Sequence of chain 1.C:
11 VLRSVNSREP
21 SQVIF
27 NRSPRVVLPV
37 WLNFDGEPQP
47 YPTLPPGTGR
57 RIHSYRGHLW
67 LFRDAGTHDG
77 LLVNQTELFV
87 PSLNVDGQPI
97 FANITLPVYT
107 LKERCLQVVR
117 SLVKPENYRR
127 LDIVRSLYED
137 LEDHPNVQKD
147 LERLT

Binding-site contacts:
Ligand atom SAU contacts residue TYR47 of chain 1.C at 3.8 Å.
Ligand atom CBD contacts residue TRP66 of chain 1.C at 3.6 Å (hydrophobic).
Ligand atom CBC contacts residue TRP66 of chain 1.C at 3.8 Å (hydrophobic).
Ligand atom OAI contacts residue SER60 of chain 1.C at 2.8 Å (h-bond).
Ligand atom CAQ contacts residue TRP37 of chain 1.C at 3.5 Å (hydrophobic).
Ligand atom NAR contacts residue PRO48 of chain 1.C at 3.8 Å.
Ligand atom CAM contacts residue ILE58 of chain 1.C at 3.4 Å (hydrophobic).
Ligand atom CBF contacts residue HIS59 of chain 1.C at 3.5 Å.
Ligand atom FAJ contacts residue HIS59 of chain 1.C at 3.1 Å.
Ligand atom CAA contacts residue TYR61 of chain 1.C at 3.6 Å (hydrophobic).
Ligand atom CAO contacts residue PRO48 of chain 1.C at 3.1 Å (hydrophobic).
Ligand atom CAN contacts residue TYR47 of chain 1.C at 3.8 Å (hydrophobic).
Ligand atom OAF contacts residue HIS64 of chain 1.C at 3.1 Å.
Ligand atom CBB contacts residue ILE58 of chain 1.C at 3.8 Å (hydrophobic).
Ligand atom CAW contacts residue TYR47 of chain 1.C at 3.5 Å (hydrophobic).
Ligand atom CBD contacts residue HIS59 of chain 1.C at 3.9 Å.
Ligand atom OAI contacts residue TYR61 of chain 1.C at 3.7 Å.
Ligand atom CBA contacts residue TYR47 of chain 1.C at 3.7 Å (hydrophobic).
Ligand atom CAW contacts residue HIS59 of chain 1.C at 3.8 Å.
Ligand atom CBF contacts residue TYR47 of chain 1.C at 3.8 Å (hydrophobic).
Ligand atom CBA contacts residue ILE58 of chain 1.C at 3.8 Å (hydrophobic).
Ligand atom NBG contacts residue TYR47 of chain 1.C at 3.8 Å.
Ligand atom OAI contacts residue HIS64 of chain 1.C at 2.6 Å (h-bond).
Ligand atom CAV contacts residue TYR61 of chain 1.C at 3.5 Å (hydrophobic).
Ligand atom FAJ contacts residue SER60 of chain 1.C at 3.2 Å.
Ligand atom O contacts residue TYR61 of chain 1.C at 3.5 Å.
Ligand atom FAJ contacts residue TRP66 of chain 1.C at 3.2 Å.
Ligand atom CAQ contacts residue TYR47 of chain 1.C at 3.5 Å (hydrophobic).
Ligand atom CAK contacts residue ILE58 of chain 1.C at 3.8 Å (hydrophobic).
Ligand atom C contacts residue TYR61 of chain 1.C at 3.7 Å (hydrophobic).
Ligand atom CBC contacts residue TRP37 of chain 1.C at 3.7 Å (hydrophobic).
Ligand atom OAF contacts residue PHE40 of chain 1.C at 3.5 Å.
Ligand atom NAS contacts residue HIS59 of chain 1.C at 3.0 Å (h-bond).
Ligand atom CBC contacts residue SER60 of chain 1.C at 3.7 Å.
Ligand atom OAF contacts residue TYR61 of chain 1.C at 3.8 Å.
Ligand atom CBC contacts residue HIS64 of chain 1.C at 3.6 Å.
Ligand atom OAG contacts residue TYR47 of chain 1.C at 2.6 Å (h-bond).
Ligand atom CBD contacts residue TYR47 of chain 1.C at 3.5 Å (hydrophobic).
Ligand atom CAE contacts residue TRP37 of chain 1.C at 3.8 Å (hydrophobic).
Ligand atom N contacts residue TYR61 of chain 1.C at 3.6 Å.

This protein binds this small molecule.
Small molecule (SMILES): CC(=O)N[C@H](C(=O)N1C[C@H](O)[C@H](F)[C@H]1C(=O)NCc1ccc(-c2scnc2C)cc1)C(C)(C)C